A protein and the small-molecule ligand that binds it are described below.
Small molecule (SMILES): CC[C@H]1COC(c2ccc(OCCCCCCCc3cc(C)no3)cc2)=N1

Binding-site contacts:
Ligand atom C4 contacts residue PHE186 of chain 21.A at 3.5 Å (hydrophobic).
Ligand atom CM2 contacts residue LEU116 of chain 21.A at 3.6 Å (hydrophobic).
Ligand atom C4C contacts residue VAL188 of chain 21.A at 3.9 Å (hydrophobic).
Ligand atom C31 contacts residue PRO174 of chain 21.A at 3.4 Å (hydrophobic).
Ligand atom C31 contacts residue SER175 of chain 21.A at 3.6 Å.
Ligand atom C5B contacts residue TYR197 of chain 21.A at 3.7 Å (hydrophobic).
Ligand atom C1B contacts residue MET221 of chain 21.A at 3.7 Å (hydrophobic).
Ligand atom C31 contacts residue VAL176 of chain 21.A at 3.3 Å (hydrophobic).
Ligand atom C4A contacts residue ILE215 of chain 21.A at 3.9 Å (hydrophobic).
Ligand atom N2 contacts residue PHE186 of chain 21.A at 3.9 Å.
Ligand atom C2C contacts residue TYR152 of chain 21.A at 4.0 Å (hydrophobic).
Ligand atom C3C contacts residue VAL188 of chain 21.A at 3.2 Å (hydrophobic).
Ligand atom N2 contacts residue PRO174 of chain 21.A at 3.9 Å.
Ligand atom C5C contacts residue ILE104 of chain 21.A at 4.0 Å (hydrophobic).
Ligand atom C4 contacts residue TYR152 of chain 21.A at 3.9 Å (hydrophobic).
Ligand atom C4A contacts residue ASN198 of chain 21.A at 4.0 Å.
Ligand atom C6B contacts residue TYR197 of chain 21.A at 3.5 Å (hydrophobic).
Ligand atom C3 contacts residue PRO174 of chain 21.A at 3.8 Å (hydrophobic).
Ligand atom C2C contacts residue VAL188 of chain 21.A at 3.4 Å (hydrophobic).
Ligand atom N2 contacts residue ALA24 of chain 21.C at 3.3 Å.
Ligand atom O1 contacts residue PHE186 of chain 21.A at 3.7 Å.
Ligand atom C5 contacts residue MET224 of chain 21.A at 4.0 Å (hydrophobic).
Ligand atom O1 contacts residue VAL188 of chain 21.A at 3.8 Å.
Ligand atom N3A contacts residue ASN219 of chain 21.A at 3.8 Å.
Ligand atom C6C contacts residue VAL191 of chain 21.A at 3.5 Å (hydrophobic).
Ligand atom C7C contacts residue TYR128 of chain 21.A at 3.7 Å (hydrophobic).
Ligand atom C31 contacts residue ALA150 of chain 21.A at 3.8 Å (hydrophobic).
Ligand atom O1B contacts residue MET221 of chain 21.A at 3.7 Å.
Ligand atom C5A contacts residue CYS199 of chain 21.A at 3.9 Å (hydrophobic).
Ligand atom C4A contacts residue ASN219 of chain 21.A at 3.9 Å.
Ligand atom C4 contacts residue MET224 of chain 21.A at 4.0 Å (hydrophobic).
Ligand atom O1 contacts residue ALA24 of chain 21.C at 3.6 Å.
Ligand atom C5B contacts residue LEU106 of chain 21.A at 4.0 Å (hydrophobic).
Ligand atom C5 contacts residue TYR152 of chain 21.A at 3.8 Å (hydrophobic).
Ligand atom C5C contacts residue TYR128 of chain 21.A at 3.6 Å (hydrophobic).
Ligand atom C2B contacts residue MET221 of chain 21.A at 3.6 Å (hydrophobic).
Ligand atom C3 contacts residue PHE186 of chain 21.A at 3.8 Å (hydrophobic).
Ligand atom C5 contacts residue PHE186 of chain 21.A at 3.7 Å (hydrophobic).
Ligand atom O1 contacts residue TYR152 of chain 21.A at 4.0 Å.
Ligand atom C1C contacts residue MET224 of chain 21.A at 3.4 Å (hydrophobic).

Sequence of chain 21.A:
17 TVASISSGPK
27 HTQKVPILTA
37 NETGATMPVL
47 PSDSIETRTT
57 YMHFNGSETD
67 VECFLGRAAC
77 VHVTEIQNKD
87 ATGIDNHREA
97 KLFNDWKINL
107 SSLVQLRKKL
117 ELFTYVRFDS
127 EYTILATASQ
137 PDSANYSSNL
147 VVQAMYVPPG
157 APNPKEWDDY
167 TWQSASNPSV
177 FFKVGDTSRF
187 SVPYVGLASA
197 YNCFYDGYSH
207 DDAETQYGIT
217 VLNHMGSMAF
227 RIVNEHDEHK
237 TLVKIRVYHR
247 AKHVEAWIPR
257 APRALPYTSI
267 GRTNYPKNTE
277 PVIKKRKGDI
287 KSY

Sequence of chain 21.C:
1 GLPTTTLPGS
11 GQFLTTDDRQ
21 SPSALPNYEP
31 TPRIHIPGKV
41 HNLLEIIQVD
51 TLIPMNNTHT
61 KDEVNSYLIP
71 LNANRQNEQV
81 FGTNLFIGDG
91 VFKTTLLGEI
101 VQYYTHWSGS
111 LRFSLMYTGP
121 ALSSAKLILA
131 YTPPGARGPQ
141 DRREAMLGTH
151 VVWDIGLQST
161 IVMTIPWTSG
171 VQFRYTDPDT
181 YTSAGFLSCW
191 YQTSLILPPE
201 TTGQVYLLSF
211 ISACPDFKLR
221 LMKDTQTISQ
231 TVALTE